Binding-site contacts:
Ligand atom O7 contacts residue ASN57 of chain 1.B at 3.7 Å.
Ligand atom O5 contacts residue ARG14 of chain 1.B at 3.0 Å (salt-bridge).
Ligand atom C3 contacts residue ARG14 of chain 1.B at 3.5 Å.
Ligand atom N2 contacts residue ASN57 of chain 1.B at 2.4 Å (h-bond).
Ligand atom C4 contacts residue ARG14 of chain 1.B at 3.9 Å.
Ligand atom C8 contacts residue ASN57 of chain 1.B at 2.8 Å.
Ligand atom C2 contacts residue ARG14 of chain 1.B at 3.4 Å.
Ligand atom C5 contacts residue ASN57 of chain 1.B at 4.1 Å.
Ligand atom O4 contacts residue ARG14 of chain 1.B at 4.5 Å.
Ligand atom C3 contacts residue ASN57 of chain 1.B at 3.8 Å.
Ligand atom C1 contacts residue ASN57 of chain 1.B at 1.9 Å.
Ligand atom O5 contacts residue ASN57 of chain 1.B at 2.8 Å (h-bond).
Ligand atom C7 contacts residue ASN57 of chain 1.B at 2.7 Å.
Ligand atom C2 contacts residue ASN57 of chain 1.B at 2.3 Å.
Ligand atom C4 contacts residue ASN57 of chain 1.B at 4.4 Å.
Ligand atom C1 contacts residue ARG14 of chain 1.B at 2.4 Å.
Ligand atom C5 contacts residue ARG14 of chain 1.B at 3.2 Å.
Ligand atom N2 contacts residue ARG14 of chain 1.B at 3.9 Å.

Sequence of chain 1.B:
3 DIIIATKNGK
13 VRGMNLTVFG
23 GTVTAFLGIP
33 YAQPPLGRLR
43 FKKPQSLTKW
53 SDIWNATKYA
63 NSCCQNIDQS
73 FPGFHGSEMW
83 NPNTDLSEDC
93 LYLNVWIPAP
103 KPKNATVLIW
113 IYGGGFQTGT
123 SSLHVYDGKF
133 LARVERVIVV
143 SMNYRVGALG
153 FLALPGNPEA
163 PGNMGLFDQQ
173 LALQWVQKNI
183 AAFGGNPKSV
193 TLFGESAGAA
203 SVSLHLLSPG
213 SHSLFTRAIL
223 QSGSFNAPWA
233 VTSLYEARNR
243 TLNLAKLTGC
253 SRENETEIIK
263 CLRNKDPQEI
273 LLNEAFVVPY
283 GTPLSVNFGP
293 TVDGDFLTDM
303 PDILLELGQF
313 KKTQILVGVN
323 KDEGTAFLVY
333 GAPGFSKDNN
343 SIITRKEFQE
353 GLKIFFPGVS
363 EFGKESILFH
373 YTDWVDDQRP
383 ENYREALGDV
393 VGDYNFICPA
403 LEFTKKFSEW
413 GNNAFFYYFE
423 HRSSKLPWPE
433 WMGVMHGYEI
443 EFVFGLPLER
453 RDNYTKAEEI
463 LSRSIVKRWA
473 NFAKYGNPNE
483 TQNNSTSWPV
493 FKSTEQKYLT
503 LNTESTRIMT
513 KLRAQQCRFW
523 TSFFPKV

The protein below binds the small molecule below.
Small molecule (SMILES): CC(=O)N[C@@H]1[C@@H](O)[C@H](O)[C@@H](CO)O[C@H]1O